Binding-site contacts:
Ligand atom O03 contacts residue GLU318 of chain 1.A at 3.6 Å.
Ligand atom C10 contacts residue ALA145 of chain 1.A at 3.9 Å (hydrophobic).
Ligand atom C07 contacts residue ALA145 of chain 1.A at 3.9 Å (hydrophobic).
Ligand atom C29 contacts residue GLY346 of chain 4.A at 3.3 Å.
Ligand atom C13 contacts residue THR144 of chain 1.A at 3.8 Å.
Ligand atom C14 contacts residue THR144 of chain 1.A at 3.8 Å.
Ligand atom C27 contacts residue VAL44 of chain 4.A at 3.7 Å (hydrophobic).
Ligand atom N23 contacts residue TYR347 of chain 4.A at 3.6 Å (h-bond).
Ligand atom C01 contacts residue MET290 of chain 1.A at 3.5 Å (hydrophobic).
Ligand atom C06 contacts residue ALA145 of chain 1.A at 3.6 Å (hydrophobic).
Ligand atom C24 contacts residue PRO46 of chain 4.A at 3.9 Å (hydrophobic).
Ligand atom N23 contacts residue GLU318 of chain 1.A at 2.6 Å (salt-bridge).
Ligand atom C29 contacts residue HIS146 of chain 1.A at 3.6 Å.
Ligand atom C06 contacts residue IMP1 of chain 1.B at 3.8 Å.
Ligand atom C19 contacts residue GLU318 of chain 1.A at 3.5 Å.
Ligand atom C05 contacts residue IMP1 of chain 1.B at 3.7 Å.
Ligand atom O03 contacts residue GLY285 of chain 1.A at 3.2 Å.
Ligand atom O17 contacts residue GLU318 of chain 1.A at 2.2 Å (salt-bridge).
Ligand atom C26 contacts residue LEU45 of chain 4.A at 3.9 Å (hydrophobic).
Ligand atom C04 contacts residue GLY285 of chain 1.A at 3.6 Å.
Ligand atom C30 contacts residue TYR347 of chain 4.A at 3.8 Å (hydrophobic).
Ligand atom C29 contacts residue TYR347 of chain 4.A at 3.9 Å (hydrophobic).
Ligand atom C22 contacts residue GLU318 of chain 1.A at 3.6 Å.
Ligand atom BR1 contacts residue VAL44 of chain 4.A at 3.4 Å.
Ligand atom C22 contacts residue TYR347 of chain 4.A at 3.5 Å (hydrophobic).
Ligand atom C30 contacts residue GLY346 of chain 4.A at 3.7 Å.
Ligand atom N12 contacts residue THR144 of chain 1.A at 3.7 Å.
Ligand atom C16 contacts residue GLU318 of chain 1.A at 3.2 Å.
Ligand atom BR1 contacts residue ASN149 of chain 1.A at 3.2 Å.
Ligand atom N18 contacts residue GLU318 of chain 1.A at 3.7 Å.
Ligand atom C25 contacts residue PRO46 of chain 4.A at 3.6 Å (hydrophobic).
Ligand atom C13 contacts residue ASP143 of chain 1.A at 3.9 Å.
Ligand atom C13 contacts residue ASN173 of chain 1.A at 3.3 Å.
Ligand atom C14 contacts residue ASP143 of chain 1.A at 3.4 Å.
Ligand atom C30 contacts residue HIS146 of chain 1.A at 3.9 Å.
Ligand atom BR1 contacts residue SER42 of chain 4.A at 3.6 Å.
Ligand atom C26 contacts residue PRO46 of chain 4.A at 3.8 Å (hydrophobic).
Ligand atom C09 contacts residue GLY285 of chain 1.A at 3.5 Å.
Ligand atom N20 contacts residue ALA145 of chain 1.A at 3.8 Å.
Ligand atom C13 contacts residue IMP1 of chain 1.B at 3.3 Å.

Sequence of chain 1.A:
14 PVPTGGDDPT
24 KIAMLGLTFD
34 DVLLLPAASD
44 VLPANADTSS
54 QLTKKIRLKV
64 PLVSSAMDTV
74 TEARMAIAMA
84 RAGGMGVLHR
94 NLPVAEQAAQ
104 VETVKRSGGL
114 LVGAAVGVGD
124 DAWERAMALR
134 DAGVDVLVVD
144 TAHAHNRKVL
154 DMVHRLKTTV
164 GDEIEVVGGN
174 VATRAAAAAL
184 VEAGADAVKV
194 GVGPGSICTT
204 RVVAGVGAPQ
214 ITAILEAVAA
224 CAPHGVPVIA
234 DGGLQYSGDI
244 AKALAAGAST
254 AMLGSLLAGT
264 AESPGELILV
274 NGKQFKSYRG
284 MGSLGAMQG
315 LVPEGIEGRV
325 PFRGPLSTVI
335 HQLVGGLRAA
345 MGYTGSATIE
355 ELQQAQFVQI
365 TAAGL

A small-molecule ligand and the protein it binds are described below.
Small molecule (SMILES): C[C@H](Oc1ccc(-c2cn(C)cn2)cc1)C(=O)Nc1ncc(-c2ccc(Br)cc2)[nH]1

Sequence of chain 4.A:
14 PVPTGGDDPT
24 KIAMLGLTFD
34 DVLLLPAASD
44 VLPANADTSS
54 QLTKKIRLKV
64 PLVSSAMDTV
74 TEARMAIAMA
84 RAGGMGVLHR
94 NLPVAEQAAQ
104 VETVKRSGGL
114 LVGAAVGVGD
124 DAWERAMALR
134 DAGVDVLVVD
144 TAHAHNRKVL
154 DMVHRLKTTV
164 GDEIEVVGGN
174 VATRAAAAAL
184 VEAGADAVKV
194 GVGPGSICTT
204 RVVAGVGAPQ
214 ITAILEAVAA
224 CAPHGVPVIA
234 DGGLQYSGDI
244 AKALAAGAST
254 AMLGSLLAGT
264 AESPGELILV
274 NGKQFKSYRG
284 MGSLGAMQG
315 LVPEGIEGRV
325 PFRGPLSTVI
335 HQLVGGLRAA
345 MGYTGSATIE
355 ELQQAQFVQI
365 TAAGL